Binding-site contacts:
Ligand atom N2 contacts residue GLU281 of chain 1.A at 3.8 Å.
Ligand atom N2 contacts residue ASN280 of chain 1.A at 3.8 Å.
Ligand atom N2 contacts residue ASN282 of chain 1.A at 3.0 Å (h-bond).
Ligand atom O7 contacts residue ASN282 of chain 1.A at 4.0 Å.
Ligand atom O5 contacts residue ASN282 of chain 1.A at 2.4 Å (h-bond).
Ligand atom C3 contacts residue ASN282 of chain 1.A at 3.8 Å.
Ligand atom C7 contacts residue GLU281 of chain 1.A at 4.0 Å.
Ligand atom C8 contacts residue ASN280 of chain 1.A at 3.8 Å.
Ligand atom C4 contacts residue ASN282 of chain 1.A at 4.2 Å.
Ligand atom C1 contacts residue ASN282 of chain 1.A at 1.4 Å.
Ligand atom C5 contacts residue ASN282 of chain 1.A at 3.6 Å.
Ligand atom C2 contacts residue ASN282 of chain 1.A at 2.5 Å.
Ligand atom C7 contacts residue ASN282 of chain 1.A at 3.9 Å.
Ligand atom C7 contacts residue ASN280 of chain 1.A at 3.2 Å.
Ligand atom O7 contacts residue ASN280 of chain 1.A at 3.0 Å (h-bond).
Ligand atom C8 contacts residue GLU281 of chain 1.A at 3.4 Å.

Sequence of chain 1.A:
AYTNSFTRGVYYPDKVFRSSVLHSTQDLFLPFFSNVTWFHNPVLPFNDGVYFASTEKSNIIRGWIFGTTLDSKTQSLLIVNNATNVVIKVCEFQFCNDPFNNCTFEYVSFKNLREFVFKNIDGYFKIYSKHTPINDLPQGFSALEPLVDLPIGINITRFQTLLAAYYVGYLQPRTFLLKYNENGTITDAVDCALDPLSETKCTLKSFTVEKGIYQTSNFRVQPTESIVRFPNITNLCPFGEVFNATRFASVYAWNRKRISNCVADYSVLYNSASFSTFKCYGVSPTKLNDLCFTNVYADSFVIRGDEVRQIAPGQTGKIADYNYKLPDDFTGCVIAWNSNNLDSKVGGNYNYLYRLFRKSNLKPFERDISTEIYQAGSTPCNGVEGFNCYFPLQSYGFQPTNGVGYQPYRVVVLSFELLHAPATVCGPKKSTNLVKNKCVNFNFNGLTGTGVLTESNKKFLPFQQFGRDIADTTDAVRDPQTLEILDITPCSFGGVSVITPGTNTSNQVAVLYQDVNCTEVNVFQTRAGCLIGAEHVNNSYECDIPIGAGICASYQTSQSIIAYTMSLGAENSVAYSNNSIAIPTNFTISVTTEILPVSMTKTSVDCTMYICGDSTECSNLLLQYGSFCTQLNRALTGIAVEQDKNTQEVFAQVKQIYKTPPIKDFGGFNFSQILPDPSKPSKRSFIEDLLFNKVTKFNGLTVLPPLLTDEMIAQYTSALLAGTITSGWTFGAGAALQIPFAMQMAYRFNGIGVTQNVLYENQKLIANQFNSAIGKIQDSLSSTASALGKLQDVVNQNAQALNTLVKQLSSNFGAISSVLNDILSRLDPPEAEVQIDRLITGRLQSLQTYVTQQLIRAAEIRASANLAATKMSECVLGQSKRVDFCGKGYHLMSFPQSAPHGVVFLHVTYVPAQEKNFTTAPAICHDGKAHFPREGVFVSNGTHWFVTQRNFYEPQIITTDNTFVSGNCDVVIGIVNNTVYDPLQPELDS

A protein and the small-molecule ligand that binds it are described below.
Small molecule (SMILES): CC(=O)N[C@H]1[C@H](O[C@H]2[C@H](O)[C@@H](NC(C)=O)CO[C@@H]2CO)O[C@H](CO)[C@@H](O)[C@@H]1O